A protein and the small-molecule ligand that binds it are described below.
Small molecule (SMILES): CC(=O)N[C@H]1[C@H](O[C@H]2[C@H](O)[C@@H](NC(C)=O)CO[C@@H]2CO)O[C@H](CO)[C@@H](O)[C@@H]1O

Sequence of chain 52.F:
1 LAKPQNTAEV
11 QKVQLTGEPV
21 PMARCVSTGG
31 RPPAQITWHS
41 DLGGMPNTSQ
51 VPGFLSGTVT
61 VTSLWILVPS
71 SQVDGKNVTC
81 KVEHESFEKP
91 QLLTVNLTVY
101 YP

Binding-site contacts:
Ligand atom C5 contacts residue NAG1 of chain 52.L at 4.5 Å.
Ligand atom C7 contacts residue NAG1 of chain 52.L at 4.3 Å.
Ligand atom O6 contacts residue THR94 of chain 52.F at 4.0 Å.
Ligand atom C6 contacts residue THR94 of chain 52.F at 4.0 Å.
Ligand atom C4 contacts residue ASN77 of chain 52.F at 4.2 Å.
Ligand atom N2 contacts residue ASN77 of chain 52.F at 2.8 Å (h-bond).
Ligand atom C1 contacts residue NAG1 of chain 52.L at 3.4 Å.
Ligand atom C7 contacts residue ASN77 of chain 52.F at 2.7 Å.
Ligand atom N2 contacts residue NAG1 of chain 52.L at 4.2 Å.
Ligand atom O5 contacts residue ASN77 of chain 52.F at 2.4 Å (h-bond).
Ligand atom C1 contacts residue ASN77 of chain 52.F at 1.5 Å.
Ligand atom C8 contacts residue ASN77 of chain 52.F at 4.1 Å.
Ligand atom C8 contacts residue NAG1 of chain 52.L at 4.3 Å.
Ligand atom C5 contacts residue ASN77 of chain 52.F at 3.7 Å.
Ligand atom O5 contacts residue THR94 of chain 52.F at 3.8 Å.
Ligand atom C3 contacts residue ASN77 of chain 52.F at 3.7 Å.
Ligand atom C2 contacts residue ASN77 of chain 52.F at 2.3 Å.
Ligand atom O7 contacts residue ASN77 of chain 52.F at 2.3 Å (h-bond).
Ligand atom C2 contacts residue NAG1 of chain 52.L at 4.3 Å.
Ligand atom O5 contacts residue NAG1 of chain 52.L at 4.2 Å.